Sequence of chain 1.Q:
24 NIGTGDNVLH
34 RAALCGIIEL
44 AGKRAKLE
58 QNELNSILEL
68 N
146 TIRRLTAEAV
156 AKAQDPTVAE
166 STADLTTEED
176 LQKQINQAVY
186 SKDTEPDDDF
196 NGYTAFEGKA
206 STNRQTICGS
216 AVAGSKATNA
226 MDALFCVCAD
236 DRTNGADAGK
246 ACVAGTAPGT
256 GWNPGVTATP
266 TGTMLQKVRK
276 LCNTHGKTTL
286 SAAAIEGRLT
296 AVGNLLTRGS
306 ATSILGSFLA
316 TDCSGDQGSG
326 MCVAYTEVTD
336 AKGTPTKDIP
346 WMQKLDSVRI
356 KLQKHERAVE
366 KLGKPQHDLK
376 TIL

Binding-site contacts:
Ligand atom C4 contacts residue ASP321 of chain 1.Q at 4.2 Å.
Ligand atom C5 contacts residue GLY323 of chain 1.Q at 3.8 Å.
Ligand atom C5 contacts residue SER324 of chain 1.Q at 3.1 Å.
Ligand atom C1 contacts residue THR316 of chain 1.Q at 3.9 Å.
Ligand atom C4 contacts residue SER324 of chain 1.Q at 3.8 Å.
Ligand atom C2 contacts residue SER319 of chain 1.Q at 4.1 Å.
Ligand atom C1 contacts residue ASP321 of chain 1.Q at 3.8 Å.
Ligand atom O5 contacts residue SER324 of chain 1.Q at 2.4 Å (h-bond).
Ligand atom O2 contacts residue SER319 of chain 1.Q at 3.2 Å.
Ligand atom O5 contacts residue ASP317 of chain 1.Q at 3.9 Å.
Ligand atom C6 contacts residue GLY323 of chain 1.Q at 3.8 Å.
Ligand atom O5 contacts residue ASP321 of chain 1.Q at 4.0 Å.
Ligand atom C1 contacts residue SER319 of chain 1.Q at 3.8 Å.
Ligand atom C6 contacts residue ASP321 of chain 1.Q at 4.4 Å.
Ligand atom C2 contacts residue SER324 of chain 1.Q at 2.6 Å.
Ligand atom C6 contacts residue SER324 of chain 1.Q at 4.2 Å.
Ligand atom C2 contacts residue THR316 of chain 1.Q at 4.2 Å.
Ligand atom C1 contacts residue GLY323 of chain 1.Q at 4.4 Å.
Ligand atom C2 contacts residue ASP317 of chain 1.Q at 3.5 Å.
Ligand atom C1 contacts residue SER324 of chain 1.Q at 1.4 Å.
Ligand atom O5 contacts residue ALA315 of chain 1.Q at 3.7 Å.
Ligand atom C1 contacts residue ASP317 of chain 1.Q at 3.1 Å.
Ligand atom O2 contacts residue GLN210 of chain 1.Q at 3.9 Å.
Ligand atom C3 contacts residue SER324 of chain 1.Q at 3.3 Å.
Ligand atom O2 contacts residue SER324 of chain 1.Q at 2.9 Å (h-bond).
Ligand atom O2 contacts residue ASP317 of chain 1.Q at 3.4 Å (salt-bridge).
Ligand atom C3 contacts residue ASP321 of chain 1.Q at 4.1 Å.
Ligand atom C2 contacts residue ASP321 of chain 1.Q at 4.4 Å.
Ligand atom O6 contacts residue THR316 of chain 1.Q at 4.3 Å.
Ligand atom C5 contacts residue ASP321 of chain 1.Q at 3.5 Å.
Ligand atom O6 contacts residue ALA315 of chain 1.Q at 3.5 Å.
Ligand atom O4 contacts residue ASP321 of chain 1.Q at 4.4 Å.
Ligand atom O5 contacts residue GLY323 of chain 1.Q at 3.8 Å.
Ligand atom C5 contacts residue ALA315 of chain 1.Q at 4.4 Å (hydrophobic).
Ligand atom C6 contacts residue ALA315 of chain 1.Q at 3.8 Å (hydrophobic).
Ligand atom O5 contacts residue THR316 of chain 1.Q at 4.0 Å.

The protein below binds the small molecule below.
Small molecule (SMILES): OC[C@H]1O[C@H](O)[C@H](O)[C@@H](O)[C@@H]1O